Sequence of chain 1.A:
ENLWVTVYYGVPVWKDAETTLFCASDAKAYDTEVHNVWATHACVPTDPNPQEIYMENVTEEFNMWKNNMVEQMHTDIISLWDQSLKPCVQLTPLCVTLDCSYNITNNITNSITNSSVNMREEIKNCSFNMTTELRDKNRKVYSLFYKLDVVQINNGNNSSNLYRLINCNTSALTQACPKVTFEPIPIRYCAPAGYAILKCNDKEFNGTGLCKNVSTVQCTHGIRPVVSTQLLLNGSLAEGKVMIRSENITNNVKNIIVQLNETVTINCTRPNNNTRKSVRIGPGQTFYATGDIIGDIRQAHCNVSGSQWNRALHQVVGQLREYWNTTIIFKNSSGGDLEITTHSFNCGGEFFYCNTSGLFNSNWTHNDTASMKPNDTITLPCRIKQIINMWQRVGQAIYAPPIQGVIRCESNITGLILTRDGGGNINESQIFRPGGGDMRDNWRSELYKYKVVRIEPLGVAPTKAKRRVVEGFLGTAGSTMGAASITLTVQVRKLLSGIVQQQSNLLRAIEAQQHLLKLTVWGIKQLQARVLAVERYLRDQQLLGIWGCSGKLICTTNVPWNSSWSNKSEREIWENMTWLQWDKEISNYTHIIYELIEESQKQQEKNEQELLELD

A protein and the small-molecule ligand that binds it are described below.
Small molecule (SMILES): CC(=O)N[C@@H]1[C@@H](O)[C@H](O)[C@@H](CO)O[C@H]1O

Binding-site contacts:
Ligand atom O5 contacts residue GLU619 of chain 1.A at 4.5 Å.
Ligand atom C4 contacts residue ASN620 of chain 1.A at 4.2 Å.
Ligand atom O6 contacts residue SER523 of chain 1.A at 4.4 Å.
Ligand atom C8 contacts residue ASN620 of chain 1.A at 3.4 Å.
Ligand atom C3 contacts residue ASN620 of chain 1.A at 3.8 Å.
Ligand atom O7 contacts residue ASN620 of chain 1.A at 3.6 Å.
Ligand atom O5 contacts residue ASN620 of chain 1.A at 2.4 Å (h-bond).
Ligand atom C2 contacts residue ASN620 of chain 1.A at 2.5 Å.
Ligand atom C7 contacts residue ASN620 of chain 1.A at 3.3 Å.
Ligand atom C5 contacts residue ASN620 of chain 1.A at 3.7 Å.
Ligand atom C1 contacts residue GLU619 of chain 1.A at 4.4 Å.
Ligand atom C1 contacts residue ASN620 of chain 1.A at 1.4 Å.
Ligand atom N2 contacts residue ASN620 of chain 1.A at 2.9 Å (h-bond).